Sequence of chain 1.B:
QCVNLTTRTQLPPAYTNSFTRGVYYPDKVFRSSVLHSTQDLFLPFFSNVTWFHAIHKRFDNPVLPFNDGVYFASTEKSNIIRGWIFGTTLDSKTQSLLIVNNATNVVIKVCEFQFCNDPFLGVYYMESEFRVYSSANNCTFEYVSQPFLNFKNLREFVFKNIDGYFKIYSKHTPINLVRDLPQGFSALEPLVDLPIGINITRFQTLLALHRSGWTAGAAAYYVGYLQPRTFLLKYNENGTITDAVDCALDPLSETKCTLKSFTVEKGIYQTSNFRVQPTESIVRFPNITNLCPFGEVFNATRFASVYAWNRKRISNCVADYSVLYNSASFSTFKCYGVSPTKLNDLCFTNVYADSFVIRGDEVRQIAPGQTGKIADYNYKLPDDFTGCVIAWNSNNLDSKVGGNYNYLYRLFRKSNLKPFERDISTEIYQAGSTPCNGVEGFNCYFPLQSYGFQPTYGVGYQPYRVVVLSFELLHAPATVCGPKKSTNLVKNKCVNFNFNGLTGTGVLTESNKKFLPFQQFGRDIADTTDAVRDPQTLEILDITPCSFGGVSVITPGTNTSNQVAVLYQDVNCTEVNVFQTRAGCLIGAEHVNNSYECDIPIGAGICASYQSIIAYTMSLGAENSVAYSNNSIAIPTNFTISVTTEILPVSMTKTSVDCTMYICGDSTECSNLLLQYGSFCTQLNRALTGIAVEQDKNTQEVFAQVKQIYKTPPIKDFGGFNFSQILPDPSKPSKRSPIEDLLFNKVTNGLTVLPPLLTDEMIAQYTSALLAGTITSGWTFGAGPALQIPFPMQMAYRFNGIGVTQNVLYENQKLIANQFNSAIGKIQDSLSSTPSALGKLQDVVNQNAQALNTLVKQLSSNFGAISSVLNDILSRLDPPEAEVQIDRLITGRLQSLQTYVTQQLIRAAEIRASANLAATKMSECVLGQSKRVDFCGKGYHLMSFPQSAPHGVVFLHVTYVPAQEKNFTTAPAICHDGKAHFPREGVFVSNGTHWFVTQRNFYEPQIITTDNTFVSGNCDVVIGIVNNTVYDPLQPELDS

The small molecule below binds the protein below.
Small molecule (SMILES): CC(=O)N[C@@H]1[C@@H](O)[C@H](O)[C@@H](CO)O[C@H]1O

Binding-site contacts:
Ligand atom C3 contacts residue ASN125 of chain 1.B at 4.2 Å.
Ligand atom C4 contacts residue ASN122 of chain 1.B at 4.2 Å.
Ligand atom C7 contacts residue ASN122 of chain 1.B at 3.5 Å.
Ligand atom C1 contacts residue ASN122 of chain 1.B at 1.4 Å.
Ligand atom C1 contacts residue THR124 of chain 1.B at 3.5 Å.
Ligand atom C6 contacts residue VAL127 of chain 1.B at 3.7 Å (hydrophobic).
Ligand atom C8 contacts residue ASN122 of chain 1.B at 4.5 Å.
Ligand atom C7 contacts residue PHE157 of chain 1.B at 4.4 Å (hydrophobic).
Ligand atom C2 contacts residue ASN122 of chain 1.B at 2.4 Å.
Ligand atom C8 contacts residue THR124 of chain 1.B at 3.8 Å.
Ligand atom C3 contacts residue ASN122 of chain 1.B at 3.7 Å.
Ligand atom O5 contacts residue VAL127 of chain 1.B at 4.2 Å.
Ligand atom O5 contacts residue ASN122 of chain 1.B at 2.4 Å (h-bond).
Ligand atom C5 contacts residue VAL127 of chain 1.B at 4.0 Å (hydrophobic).
Ligand atom C2 contacts residue ASN125 of chain 1.B at 4.4 Å.
Ligand atom N2 contacts residue THR124 of chain 1.B at 3.2 Å (h-bond).
Ligand atom O7 contacts residue ASN122 of chain 1.B at 3.7 Å.
Ligand atom C7 contacts residue THR124 of chain 1.B at 4.2 Å.
Ligand atom C5 contacts residue ASN122 of chain 1.B at 3.7 Å.
Ligand atom C3 contacts residue THR124 of chain 1.B at 3.8 Å.
Ligand atom O5 contacts residue ASN125 of chain 1.B at 4.3 Å.
Ligand atom N2 contacts residue ASN122 of chain 1.B at 2.8 Å (h-bond).
Ligand atom O7 contacts residue PHE157 of chain 1.B at 3.6 Å.
Ligand atom C5 contacts residue ASN125 of chain 1.B at 4.1 Å.
Ligand atom C2 contacts residue THR124 of chain 1.B at 3.7 Å.
Ligand atom C8 contacts residue ALA123 of chain 1.B at 4.0 Å (hydrophobic).
Ligand atom C1 contacts residue ASN125 of chain 1.B at 3.7 Å.